This small molecule binds to this protein.
Small molecule (SMILES): OCCCCCCBr

Sequence of chain 1.B:
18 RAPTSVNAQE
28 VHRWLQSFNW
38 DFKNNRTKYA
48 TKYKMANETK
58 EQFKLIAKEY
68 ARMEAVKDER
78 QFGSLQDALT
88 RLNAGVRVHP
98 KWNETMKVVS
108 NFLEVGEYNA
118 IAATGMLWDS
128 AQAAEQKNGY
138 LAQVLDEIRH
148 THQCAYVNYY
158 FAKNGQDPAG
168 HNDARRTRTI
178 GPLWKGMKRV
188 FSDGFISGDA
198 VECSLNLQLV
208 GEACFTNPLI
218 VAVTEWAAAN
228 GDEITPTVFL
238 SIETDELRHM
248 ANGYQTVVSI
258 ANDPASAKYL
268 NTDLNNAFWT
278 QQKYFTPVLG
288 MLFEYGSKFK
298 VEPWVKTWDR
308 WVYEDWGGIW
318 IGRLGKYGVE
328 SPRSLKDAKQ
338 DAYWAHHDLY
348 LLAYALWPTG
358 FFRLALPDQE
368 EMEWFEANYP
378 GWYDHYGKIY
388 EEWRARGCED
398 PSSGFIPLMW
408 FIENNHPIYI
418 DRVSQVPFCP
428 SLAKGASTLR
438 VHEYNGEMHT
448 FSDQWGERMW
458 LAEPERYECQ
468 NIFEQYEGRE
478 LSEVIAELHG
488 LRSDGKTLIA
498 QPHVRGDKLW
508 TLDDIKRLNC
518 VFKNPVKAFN

Sequence of chain 1.D:
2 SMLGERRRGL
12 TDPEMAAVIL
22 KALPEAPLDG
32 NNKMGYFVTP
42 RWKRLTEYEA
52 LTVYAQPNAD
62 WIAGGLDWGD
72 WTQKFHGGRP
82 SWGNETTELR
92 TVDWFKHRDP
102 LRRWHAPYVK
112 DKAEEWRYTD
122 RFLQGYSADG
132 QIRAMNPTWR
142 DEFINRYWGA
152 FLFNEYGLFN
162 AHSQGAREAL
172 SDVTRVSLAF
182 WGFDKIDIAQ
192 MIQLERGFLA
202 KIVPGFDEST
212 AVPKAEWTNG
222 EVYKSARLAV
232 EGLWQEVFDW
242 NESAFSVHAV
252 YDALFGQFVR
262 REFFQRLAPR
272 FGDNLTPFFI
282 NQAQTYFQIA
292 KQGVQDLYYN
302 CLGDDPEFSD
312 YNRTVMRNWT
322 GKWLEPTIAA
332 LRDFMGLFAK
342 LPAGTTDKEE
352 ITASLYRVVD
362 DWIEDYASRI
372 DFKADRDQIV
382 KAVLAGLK

Binding-site contacts:
Ligand atom O7 contacts residue GLY503 of chain 1.B at 3.1 Å (h-bond).
Ligand atom C1 contacts residue LEU29 of chain 1.D at 3.2 Å (hydrophobic).
Ligand atom BR1 contacts residue ASP30 of chain 1.D at 3.8 Å.
Ligand atom C3 contacts residue LEU506 of chain 1.B at 3.7 Å (hydrophobic).
Ligand atom BR1 contacts residue ARG489 of chain 1.B at 3.8 Å.
Ligand atom C3 contacts residue THR494 of chain 1.B at 3.9 Å.
Ligand atom C1 contacts residue ASP30 of chain 1.D at 4.3 Å.
Ligand atom C6 contacts residue LEU506 of chain 1.B at 3.5 Å (hydrophobic).
Ligand atom C2 contacts residue THR494 of chain 1.B at 4.2 Å.
Ligand atom BR1 contacts residue LEU29 of chain 1.D at 4.3 Å.
Ligand atom C2 contacts residue LEU29 of chain 1.D at 4.0 Å (hydrophobic).
Ligand atom C4 contacts residue LEU29 of chain 1.D at 4.2 Å (hydrophobic).
Ligand atom C1 contacts residue ASP491 of chain 1.B at 3.9 Å.
Ligand atom C3 contacts residue ASP491 of chain 1.B at 4.2 Å.
Ligand atom C6 contacts residue GLY503 of chain 1.B at 3.3 Å.
Ligand atom O7 contacts residue ASP504 of chain 1.B at 4.3 Å.
Ligand atom BR1 contacts residue ASP491 of chain 1.B at 3.5 Å.
Ligand atom C2 contacts residue ASP491 of chain 1.B at 3.6 Å.
Ligand atom C1 contacts residue THR494 of chain 1.B at 4.5 Å.
Ligand atom BR1 contacts residue SER490 of chain 1.B at 3.3 Å.
Ligand atom C3 contacts residue LEU29 of chain 1.D at 4.0 Å (hydrophobic).
Ligand atom C5 contacts residue LEU506 of chain 1.B at 4.0 Å (hydrophobic).
Ligand atom C4 contacts residue LEU506 of chain 1.B at 3.8 Å (hydrophobic).
Ligand atom C1 contacts residue ARG489 of chain 1.B at 3.8 Å.